A protein and the small-molecule ligand that binds it are described below.
Small molecule (SMILES): NCCCC[C@@H](N)C(=O)O

Sequence of chain 1.A:
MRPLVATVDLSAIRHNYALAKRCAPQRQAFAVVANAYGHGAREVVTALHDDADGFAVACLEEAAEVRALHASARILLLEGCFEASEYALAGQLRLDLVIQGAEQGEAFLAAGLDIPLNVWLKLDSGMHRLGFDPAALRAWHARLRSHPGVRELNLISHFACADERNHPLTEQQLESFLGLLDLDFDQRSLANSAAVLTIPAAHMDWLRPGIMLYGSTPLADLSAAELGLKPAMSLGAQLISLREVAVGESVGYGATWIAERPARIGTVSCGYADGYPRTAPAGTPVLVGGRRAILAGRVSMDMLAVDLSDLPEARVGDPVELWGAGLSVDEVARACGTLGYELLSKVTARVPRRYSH

Binding-site contacts:
Ligand atom OXT contacts residue SER301 of chain 1.A at 2.6 Å (h-bond).
Ligand atom CE contacts residue TYR254 of chain 1.A at 3.7 Å (hydrophobic).
Ligand atom O contacts residue LLP34 of chain 1.B at 3.2 Å (h-bond).
Ligand atom NZ contacts residue MET302 of chain 1.A at 4.0 Å.
Ligand atom CB contacts residue SER301 of chain 1.A at 3.3 Å.
Ligand atom OXT contacts residue ASP303 of chain 1.A at 3.0 Å (salt-bridge).
Ligand atom CA contacts residue TYR254 of chain 1.A at 3.7 Å (hydrophobic).
Ligand atom CG contacts residue LLP34 of chain 1.B at 3.5 Å.
Ligand atom N contacts residue MET304 of chain 1.A at 3.3 Å.
Ligand atom NZ contacts residue TYR273 of chain 1.A at 2.6 Å (h-bond).
Ligand atom N contacts residue SER301 of chain 1.A at 3.7 Å.
Ligand atom OXT contacts residue MET304 of chain 1.A at 3.2 Å.
Ligand atom CA contacts residue SER301 of chain 1.A at 3.8 Å.
Ligand atom C contacts residue SER301 of chain 1.A at 3.5 Å.
Ligand atom O contacts residue ASP303 of chain 1.A at 3.0 Å (salt-bridge).
Ligand atom N contacts residue TYR254 of chain 1.A at 3.6 Å.
Ligand atom CD contacts residue TYR273 of chain 1.A at 3.3 Å (hydrophobic).
Ligand atom NZ contacts residue TYR254 of chain 1.A at 3.8 Å.
Ligand atom CA contacts residue MLI1 of chain 1.H at 3.7 Å.
Ligand atom C contacts residue LLP34 of chain 1.B at 3.8 Å.
Ligand atom C contacts residue MET302 of chain 1.A at 4.1 Å (hydrophobic).
Ligand atom CD contacts residue TYR342 of chain 1.B at 4.2 Å (hydrophobic).
Ligand atom O contacts residue MET304 of chain 1.A at 3.4 Å.
Ligand atom CB contacts residue MET302 of chain 1.A at 3.9 Å (hydrophobic).
Ligand atom CE contacts residue TYR342 of chain 1.B at 3.8 Å (hydrophobic).
Ligand atom CA contacts residue MET304 of chain 1.A at 3.8 Å (hydrophobic).
Ligand atom NZ contacts residue SER301 of chain 1.A at 4.0 Å.
Ligand atom N contacts residue LLP34 of chain 1.B at 4.2 Å.
Ligand atom OXT contacts residue MET302 of chain 1.A at 3.4 Å (h-bond).
Ligand atom NZ contacts residue ACT1 of chain 1.E at 2.5 Å (h-bond).
Ligand atom N contacts residue MLI1 of chain 1.H at 2.7 Å (h-bond).
Ligand atom CE contacts residue TYR273 of chain 1.A at 3.2 Å (hydrophobic).
Ligand atom CA contacts residue LLP34 of chain 1.B at 3.5 Å.
Ligand atom CG contacts residue TYR254 of chain 1.A at 3.4 Å (hydrophobic).
Ligand atom CE contacts residue ACT1 of chain 1.E at 3.4 Å.
Ligand atom C contacts residue ASP303 of chain 1.A at 3.8 Å.
Ligand atom N contacts residue ARG130 of chain 1.B at 3.2 Å (salt-bridge).
Ligand atom CD contacts residue MET302 of chain 1.A at 3.6 Å (hydrophobic).
Ligand atom C contacts residue MET304 of chain 1.A at 3.2 Å (hydrophobic).
Ligand atom CB contacts residue TYR254 of chain 1.A at 3.2 Å (hydrophobic).

Sequence of chain 1.B:
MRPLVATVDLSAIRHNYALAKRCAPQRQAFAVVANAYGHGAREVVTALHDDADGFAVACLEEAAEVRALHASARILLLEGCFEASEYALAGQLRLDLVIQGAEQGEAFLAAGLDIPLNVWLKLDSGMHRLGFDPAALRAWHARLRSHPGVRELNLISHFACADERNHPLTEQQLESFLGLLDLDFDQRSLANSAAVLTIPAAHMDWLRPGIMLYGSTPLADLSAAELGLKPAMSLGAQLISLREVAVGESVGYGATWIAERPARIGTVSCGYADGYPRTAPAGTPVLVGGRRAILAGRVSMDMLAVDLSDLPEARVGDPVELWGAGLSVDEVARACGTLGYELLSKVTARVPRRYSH